Binding-site contacts:
Ligand atom OP1 contacts residue GLN297 of chain 1.A at 3.0 Å (h-bond).
Ligand atom C3' contacts residue GTP1 of chain 1.M at 3.5 Å.
Ligand atom O5' contacts residue LYS302 of chain 1.A at 3.6 Å.
Ligand atom O2' contacts residue ASP635 of chain 1.A at 2.6 Å (salt-bridge).
Ligand atom N1 contacts residue GTP1 of chain 1.M at 3.5 Å.
Ligand atom O4' contacts residue ARG407 of chain 1.A at 3.5 Å (salt-bridge).
Ligand atom P contacts residue ARG235 of chain 1.A at 3.6 Å.
Ligand atom O2' contacts residue ARG407 of chain 1.A at 3.5 Å (salt-bridge).
Ligand atom C2' contacts residue ASP635 of chain 1.A at 3.5 Å.
Ligand atom C4' contacts residue GLU145 of chain 1.A at 3.5 Å.
Ligand atom O6 contacts residue GTP1 of chain 1.M at 3.3 Å.
Ligand atom OP1 contacts residue ARG362 of chain 1.A at 3.1 Å (salt-bridge).
Ligand atom N3 contacts residue ARG407 of chain 1.A at 3.7 Å.
Ligand atom N7 contacts residue GTP1 of chain 1.M at 3.7 Å.
Ligand atom C4 contacts residue GTP1 of chain 1.M at 3.7 Å.
Ligand atom C6 contacts residue GTP1 of chain 1.M at 3.4 Å.
Ligand atom O2' contacts residue GLN360 of chain 1.A at 3.1 Å (h-bond).
Ligand atom OP1 contacts residue ARG215 of chain 1.A at 3.0 Å (salt-bridge).
Ligand atom OP2 contacts residue ARG235 of chain 1.A at 3.4 Å (salt-bridge).
Ligand atom O2' contacts residue LYS302 of chain 1.A at 3.5 Å.
Ligand atom OP1 contacts residue ARG235 of chain 1.A at 2.9 Å (salt-bridge).
Ligand atom P contacts residue GLN297 of chain 1.A at 3.8 Å.
Ligand atom N2 contacts residue SER587 of chain 1.A at 3.4 Å (h-bond).
Ligand atom OP1 contacts residue ARG235 of chain 1.A at 3.7 Å.
Ligand atom P contacts residue ARG215 of chain 1.A at 3.6 Å.
Ligand atom C2' contacts residue GTP1 of chain 1.M at 3.4 Å.
Ligand atom O3' contacts residue ARG362 of chain 1.A at 3.5 Å (salt-bridge).
Ligand atom C4' contacts residue ARG407 of chain 1.A at 3.5 Å.
Ligand atom OP2 contacts residue ARG215 of chain 1.A at 2.7 Å (salt-bridge).
Ligand atom C3' contacts residue ASP635 of chain 1.A at 3.3 Å.
Ligand atom C5 contacts residue GTP1 of chain 1.M at 3.5 Å.
Ligand atom P contacts residue ARG362 of chain 1.A at 3.8 Å.
Ligand atom O2' contacts residue ARG586 of chain 1.A at 3.0 Å (salt-bridge).
Ligand atom OP2 contacts residue ARG235 of chain 1.A at 3.6 Å.
Ligand atom C5' contacts residue GLN360 of chain 1.A at 3.7 Å.
Ligand atom O5' contacts residue ARG215 of chain 1.A at 3.5 Å (salt-bridge).
Ligand atom OP1 contacts residue SER301 of chain 1.A at 3.4 Å (h-bond).
Ligand atom OP1 contacts residue GLU161 of chain 1.A at 3.8 Å.
Ligand atom O5' contacts residue ARG235 of chain 1.A at 3.8 Å.
Ligand atom O3' contacts residue GLN360 of chain 1.A at 3.2 Å (h-bond).

Sequence of chain 1.A:
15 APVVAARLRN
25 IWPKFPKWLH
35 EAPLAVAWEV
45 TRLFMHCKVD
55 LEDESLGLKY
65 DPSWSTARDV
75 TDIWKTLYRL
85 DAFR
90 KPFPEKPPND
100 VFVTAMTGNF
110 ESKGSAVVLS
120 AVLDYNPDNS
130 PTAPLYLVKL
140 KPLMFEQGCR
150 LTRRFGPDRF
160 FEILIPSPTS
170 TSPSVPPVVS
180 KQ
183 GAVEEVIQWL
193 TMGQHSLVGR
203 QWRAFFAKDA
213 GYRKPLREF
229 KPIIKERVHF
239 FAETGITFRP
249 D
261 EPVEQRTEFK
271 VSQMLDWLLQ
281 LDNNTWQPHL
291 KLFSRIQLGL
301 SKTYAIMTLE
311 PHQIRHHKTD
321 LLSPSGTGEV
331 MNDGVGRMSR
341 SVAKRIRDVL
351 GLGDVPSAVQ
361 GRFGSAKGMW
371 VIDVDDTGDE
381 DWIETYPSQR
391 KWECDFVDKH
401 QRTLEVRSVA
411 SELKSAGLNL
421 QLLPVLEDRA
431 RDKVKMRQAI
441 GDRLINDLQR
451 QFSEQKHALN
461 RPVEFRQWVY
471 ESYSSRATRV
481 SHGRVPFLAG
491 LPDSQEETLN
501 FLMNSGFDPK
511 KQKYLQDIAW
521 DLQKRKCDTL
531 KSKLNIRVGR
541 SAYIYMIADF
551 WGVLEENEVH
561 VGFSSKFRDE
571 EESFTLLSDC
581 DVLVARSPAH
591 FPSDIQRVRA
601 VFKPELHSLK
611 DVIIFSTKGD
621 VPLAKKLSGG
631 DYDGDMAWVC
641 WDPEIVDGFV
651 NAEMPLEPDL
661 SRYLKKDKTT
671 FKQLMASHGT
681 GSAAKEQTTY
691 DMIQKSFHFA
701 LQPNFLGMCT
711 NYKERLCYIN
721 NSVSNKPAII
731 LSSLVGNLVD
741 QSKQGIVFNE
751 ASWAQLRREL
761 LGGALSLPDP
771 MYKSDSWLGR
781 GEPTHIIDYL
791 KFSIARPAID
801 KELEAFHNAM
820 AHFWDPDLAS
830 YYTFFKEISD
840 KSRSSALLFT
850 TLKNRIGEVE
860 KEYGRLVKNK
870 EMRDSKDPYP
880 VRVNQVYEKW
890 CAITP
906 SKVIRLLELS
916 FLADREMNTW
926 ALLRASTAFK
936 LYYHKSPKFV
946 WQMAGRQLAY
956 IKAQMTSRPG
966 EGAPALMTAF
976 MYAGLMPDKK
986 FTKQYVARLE

This protein binds this small molecule.
Small molecule (SMILES): Nc1ccn([C@@H]2O[C@H](CO[P](=O)(O)O[C@H]3[C@@H](O)[C@H](n4ccc(N)nc4=O)O[C@@H]3CO[P](=O)(O)O[C@H]3[C@@H](O)[C@H](n4ccc(=O)[nH]c4=O)O[C@@H]3CO)[C@@H](O[P](=O)(O)OC[C@H]3O[C@@H](n4cnc5c(=O)nc(N)[nH]c54)[C@H](O)[C@@H]3O[P](=O)(O)OC[C@H]3O[C@@H](n4cnc5c(N)ncnc54)[C@H](O)[C@@H]3O[P](=O)(O)OC[C@H]3O[C@@H](n4ccc(N)nc4=O)[C@H](O)[C@@H]3O[P](=O)(O)OC[C@@H]3C[C@@H](O)[C@H](n4cnc5c(=O)nc(N)[nH]c54)O3)[C@H]2O)c(=O)n1